Sequence of chain 1.C:
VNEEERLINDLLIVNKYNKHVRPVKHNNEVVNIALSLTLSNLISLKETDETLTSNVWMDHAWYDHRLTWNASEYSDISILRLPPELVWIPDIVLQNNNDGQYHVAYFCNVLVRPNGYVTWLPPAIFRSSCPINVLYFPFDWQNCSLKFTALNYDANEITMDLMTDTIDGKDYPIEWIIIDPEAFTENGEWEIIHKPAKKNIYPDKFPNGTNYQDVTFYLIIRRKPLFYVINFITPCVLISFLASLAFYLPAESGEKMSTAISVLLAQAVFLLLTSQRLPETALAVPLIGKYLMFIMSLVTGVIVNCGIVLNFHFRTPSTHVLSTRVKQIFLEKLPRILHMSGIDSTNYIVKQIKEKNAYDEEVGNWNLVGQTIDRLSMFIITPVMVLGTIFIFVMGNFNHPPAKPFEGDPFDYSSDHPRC

Binding-site contacts:
Ligand atom C6 contacts residue PHE206 of chain 1.C at 4.2 Å (hydrophobic).
Ligand atom C1 contacts residue ASN208 of chain 1.C at 1.4 Å.
Ligand atom C5 contacts residue PHE206 of chain 1.C at 4.3 Å (hydrophobic).
Ligand atom O7 contacts residue GLN111 of chain 1.B at 4.0 Å.
Ligand atom C3 contacts residue LYS165 of chain 1.B at 4.3 Å.
Ligand atom C8 contacts residue LEU109 of chain 1.B at 4.4 Å (hydrophobic).
Ligand atom C7 contacts residue ASN208 of chain 1.C at 3.4 Å.
Ligand atom C3 contacts residue ASN208 of chain 1.C at 3.8 Å.
Ligand atom C5 contacts residue ASN208 of chain 1.C at 3.7 Å.
Ligand atom O7 contacts residue PHE206 of chain 1.C at 4.2 Å.
Ligand atom C7 contacts residue GLN111 of chain 1.B at 4.2 Å.
Ligand atom O5 contacts residue ASN208 of chain 1.C at 2.4 Å (h-bond).
Ligand atom N2 contacts residue ASN208 of chain 1.C at 2.9 Å (h-bond).
Ligand atom C6 contacts residue GLU167 of chain 1.B at 4.5 Å.
Ligand atom C2 contacts residue ASN208 of chain 1.C at 2.5 Å.
Ligand atom C8 contacts residue GLN111 of chain 1.B at 3.4 Å.
Ligand atom C4 contacts residue ASN208 of chain 1.C at 4.2 Å.
Ligand atom O3 contacts residue LYS165 of chain 1.B at 3.2 Å.
Ligand atom O7 contacts residue ASN208 of chain 1.C at 3.5 Å (h-bond).
Ligand atom C8 contacts residue ASN208 of chain 1.C at 4.5 Å.

The protein below binds the small molecule below.
Small molecule (SMILES): CC(=O)N[C@H]1[C@H](O[C@H]2[C@H](O)[C@@H](NC(C)=O)CO[C@@H]2CO)O[C@H](CO)[C@@H](O[C@@H]2O[C@H](CO)[C@@H](O)[C@H](O)[C@@H]2O)[C@@H]1O

Sequence of chain 1.B:
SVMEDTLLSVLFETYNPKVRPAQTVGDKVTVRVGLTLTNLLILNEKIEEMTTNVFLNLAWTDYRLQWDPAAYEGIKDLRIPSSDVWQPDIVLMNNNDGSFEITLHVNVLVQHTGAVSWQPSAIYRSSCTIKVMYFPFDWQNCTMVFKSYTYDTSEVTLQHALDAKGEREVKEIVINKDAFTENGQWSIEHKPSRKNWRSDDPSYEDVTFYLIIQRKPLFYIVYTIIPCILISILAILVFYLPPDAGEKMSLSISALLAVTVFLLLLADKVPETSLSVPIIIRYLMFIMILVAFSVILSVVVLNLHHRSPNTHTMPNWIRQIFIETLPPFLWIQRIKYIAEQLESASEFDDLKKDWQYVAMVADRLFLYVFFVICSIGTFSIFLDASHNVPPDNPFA